This small molecule binds to this protein.
Small molecule (SMILES): N[C@@H](CCCC[NH3+])C(=O)O

Sequence of chain 1.M:
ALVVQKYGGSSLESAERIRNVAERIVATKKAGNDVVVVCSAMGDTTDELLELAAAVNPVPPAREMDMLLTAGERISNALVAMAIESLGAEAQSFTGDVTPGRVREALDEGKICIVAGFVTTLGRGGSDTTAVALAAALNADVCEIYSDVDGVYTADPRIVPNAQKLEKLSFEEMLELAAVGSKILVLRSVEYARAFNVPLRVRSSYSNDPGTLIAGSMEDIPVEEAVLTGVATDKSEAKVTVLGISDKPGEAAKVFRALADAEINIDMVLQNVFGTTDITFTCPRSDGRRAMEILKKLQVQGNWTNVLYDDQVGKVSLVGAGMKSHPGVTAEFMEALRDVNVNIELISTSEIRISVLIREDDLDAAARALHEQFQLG

Sequence of chain 1.N:
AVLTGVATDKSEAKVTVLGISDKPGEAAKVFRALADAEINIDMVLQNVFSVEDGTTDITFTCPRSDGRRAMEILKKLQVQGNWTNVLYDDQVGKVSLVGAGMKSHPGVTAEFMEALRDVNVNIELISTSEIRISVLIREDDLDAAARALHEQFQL

Binding-site contacts:
Ligand atom N contacts residue MET354 of chain 1.M at 3.0 Å (h-bond).
Ligand atom CE contacts residue ARG384 of chain 1.M at 4.1 Å.
Ligand atom C contacts residue PRO358 of chain 1.M at 3.4 Å (hydrophobic).
Ligand atom CD contacts residue ASP45 of chain 1.N at 3.3 Å.
Ligand atom O contacts residue ILE44 of chain 1.N at 3.0 Å (h-bond).
Ligand atom O contacts residue HIS357 of chain 1.M at 3.9 Å.
Ligand atom CA contacts residue HIS357 of chain 1.M at 3.3 Å.
Ligand atom OXT contacts residue THR361 of chain 1.M at 2.5 Å.
Ligand atom OXT contacts residue PRO358 of chain 1.M at 3.2 Å (h-bond).
Ligand atom CE contacts residue ASP45 of chain 1.N at 3.5 Å.
Ligand atom NZ contacts residue GLU382 of chain 1.M at 3.6 Å.
Ligand atom CA contacts residue ILE44 of chain 1.N at 3.7 Å (hydrophobic).
Ligand atom O contacts residue ILE42 of chain 1.N at 4.2 Å.
Ligand atom CA contacts residue MET354 of chain 1.M at 2.9 Å (hydrophobic).
Ligand atom C contacts residue THR361 of chain 1.M at 3.4 Å.
Ligand atom O contacts residue ASN43 of chain 1.N at 3.4 Å (h-bond).
Ligand atom CD contacts residue THR361 of chain 1.M at 4.0 Å.
Ligand atom CE contacts residue SER381 of chain 1.M at 3.5 Å.
Ligand atom CB contacts residue THR361 of chain 1.M at 4.0 Å.
Ligand atom N contacts residue HIS357 of chain 1.M at 4.1 Å.
Ligand atom N contacts residue ILE44 of chain 1.N at 2.5 Å (h-bond).
Ligand atom N contacts residue ASN43 of chain 1.N at 2.8 Å (h-bond).
Ligand atom C contacts residue HIS357 of chain 1.M at 3.5 Å.
Ligand atom OXT contacts residue VAL360 of chain 1.M at 3.5 Å (h-bond).
Ligand atom OXT contacts residue HIS357 of chain 1.M at 3.8 Å.
Ligand atom C contacts residue ASN43 of chain 1.N at 3.8 Å.
Ligand atom CE contacts residue GLU382 of chain 1.M at 4.1 Å.
Ligand atom CB contacts residue MET354 of chain 1.M at 3.1 Å (hydrophobic).
Ligand atom CA contacts residue ASN43 of chain 1.N at 3.5 Å.
Ligand atom CG contacts residue THR361 of chain 1.M at 3.0 Å.
Ligand atom C contacts residue ILE44 of chain 1.N at 4.0 Å (hydrophobic).
Ligand atom N contacts residue LYS355 of chain 1.M at 4.0 Å.
Ligand atom CD contacts residue ILE44 of chain 1.N at 3.5 Å (hydrophobic).
Ligand atom O contacts residue THR361 of chain 1.M at 3.9 Å.
Ligand atom O contacts residue PRO358 of chain 1.M at 3.0 Å (h-bond).
Ligand atom CG contacts residue ILE44 of chain 1.N at 4.2 Å (hydrophobic).
Ligand atom CE contacts residue MET354 of chain 1.M at 3.9 Å (hydrophobic).
Ligand atom NZ contacts residue THR380 of chain 1.M at 4.0 Å.
Ligand atom NZ contacts residue ASP45 of chain 1.N at 2.8 Å (salt-bridge).
Ligand atom NZ contacts residue SER381 of chain 1.M at 2.7 Å (h-bond).